Binding-site contacts:
Ligand atom N2 contacts residue SER750 of chain 1.C at 3.8 Å.
Ligand atom O2 contacts residue MET517 of chain 1.B at 3.3 Å.
Ligand atom C3 contacts residue PRO515 of chain 1.C at 3.8 Å (hydrophobic).
Ligand atom CL contacts residue ASP781 of chain 1.B at 3.1 Å.
Ligand atom C3 contacts residue LYS751 of chain 1.C at 3.6 Å.
Ligand atom C14 contacts residue PHE516 of chain 1.B at 3.7 Å (hydrophobic).
Ligand atom C1 contacts residue PRO515 of chain 1.B at 3.4 Å (hydrophobic).
Ligand atom C3 contacts residue GLY752 of chain 1.C at 3.4 Å.
Ligand atom N3 contacts residue SER750 of chain 1.C at 3.3 Å (h-bond).
Ligand atom O1 contacts residue LYS751 of chain 1.C at 3.5 Å (salt-bridge).
Ligand atom C7 contacts residue LYS514 of chain 1.B at 3.7 Å.
Ligand atom C4 contacts residue GLY752 of chain 1.C at 3.2 Å.
Ligand atom O2 contacts residue PRO515 of chain 1.B at 3.5 Å.
Ligand atom O3 contacts residue SER518 of chain 1.B at 3.3 Å (h-bond).
Ligand atom C5 contacts residue LEU772 of chain 1.B at 3.8 Å (hydrophobic).
Ligand atom O2 contacts residue SER518 of chain 1.B at 3.1 Å (h-bond).
Ligand atom C11 contacts residue SER518 of chain 1.B at 3.6 Å.
Ligand atom C12 contacts residue SER750 of chain 1.C at 3.9 Å.
Ligand atom C4 contacts residue ILE502 of chain 1.C at 3.8 Å (hydrophobic).
Ligand atom O3 contacts residue MET517 of chain 1.B at 3.3 Å.
Ligand atom S2 contacts residue MET517 of chain 1.B at 3.9 Å.
Ligand atom C11 contacts residue MET517 of chain 1.B at 3.6 Å (hydrophobic).
Ligand atom C11 contacts residue SER750 of chain 1.C at 3.8 Å.
Ligand atom N2 contacts residue PRO515 of chain 1.B at 3.5 Å (h-bond).
Ligand atom C14 contacts residue SER775 of chain 1.B at 3.3 Å.
Ligand atom N1 contacts residue PRO515 of chain 1.B at 2.6 Å (h-bond).
Ligand atom O4 contacts residue MET517 of chain 1.B at 3.3 Å.
Ligand atom N2 contacts residue SER775 of chain 1.B at 2.9 Å (h-bond).
Ligand atom C7 contacts residue LEU772 of chain 1.B at 3.5 Å (hydrophobic).
Ligand atom C4 contacts residue LYS751 of chain 1.C at 3.6 Å.
Ligand atom C12 contacts residue PHE516 of chain 1.B at 3.7 Å (hydrophobic).
Ligand atom C6 contacts residue SER775 of chain 1.B at 3.7 Å.
Ligand atom S1 contacts residue PRO515 of chain 1.B at 3.5 Å (h-bond).
Ligand atom C7 contacts residue ILE502 of chain 1.C at 3.8 Å (hydrophobic).
Ligand atom O4 contacts residue LYS784 of chain 1.B at 3.8 Å.
Ligand atom C8 contacts residue PRO515 of chain 1.B at 3.3 Å (hydrophobic).
Ligand atom C5 contacts residue ILE502 of chain 1.C at 3.6 Å (hydrophobic).
Ligand atom CL contacts residue LEU780 of chain 1.B at 3.4 Å.
Ligand atom C10 contacts residue SER775 of chain 1.B at 3.6 Å.
Ligand atom C13 contacts residue PHE516 of chain 1.B at 3.6 Å (hydrophobic).

Sequence of chain 1.B:
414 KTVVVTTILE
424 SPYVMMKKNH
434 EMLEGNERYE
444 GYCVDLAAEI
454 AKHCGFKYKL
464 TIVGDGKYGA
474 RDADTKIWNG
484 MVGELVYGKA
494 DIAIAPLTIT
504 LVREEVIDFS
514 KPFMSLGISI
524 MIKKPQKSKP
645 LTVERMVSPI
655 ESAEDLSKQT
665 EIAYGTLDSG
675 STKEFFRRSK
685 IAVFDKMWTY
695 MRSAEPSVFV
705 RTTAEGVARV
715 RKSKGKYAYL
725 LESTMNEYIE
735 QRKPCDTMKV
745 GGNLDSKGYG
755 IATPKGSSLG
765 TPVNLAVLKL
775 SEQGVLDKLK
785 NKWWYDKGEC

The small molecule below binds the protein below.
Small molecule (SMILES): NS(=O)(=O)c1cc2c(cc1Cl)N[C@H]([C@H]1C[C@H]3C=C[C@@H]1C3)NS2(=O)=O

Sequence of chain 1.C:
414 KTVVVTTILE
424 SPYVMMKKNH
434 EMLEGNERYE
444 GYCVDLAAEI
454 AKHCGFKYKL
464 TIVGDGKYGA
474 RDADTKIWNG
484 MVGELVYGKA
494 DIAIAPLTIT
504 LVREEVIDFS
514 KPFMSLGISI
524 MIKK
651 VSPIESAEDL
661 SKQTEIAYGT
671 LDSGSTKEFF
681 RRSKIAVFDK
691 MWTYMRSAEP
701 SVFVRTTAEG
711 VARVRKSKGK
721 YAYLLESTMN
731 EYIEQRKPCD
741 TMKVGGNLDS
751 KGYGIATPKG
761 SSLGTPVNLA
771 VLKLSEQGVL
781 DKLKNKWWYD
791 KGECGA